Sequence of chain 1.G:
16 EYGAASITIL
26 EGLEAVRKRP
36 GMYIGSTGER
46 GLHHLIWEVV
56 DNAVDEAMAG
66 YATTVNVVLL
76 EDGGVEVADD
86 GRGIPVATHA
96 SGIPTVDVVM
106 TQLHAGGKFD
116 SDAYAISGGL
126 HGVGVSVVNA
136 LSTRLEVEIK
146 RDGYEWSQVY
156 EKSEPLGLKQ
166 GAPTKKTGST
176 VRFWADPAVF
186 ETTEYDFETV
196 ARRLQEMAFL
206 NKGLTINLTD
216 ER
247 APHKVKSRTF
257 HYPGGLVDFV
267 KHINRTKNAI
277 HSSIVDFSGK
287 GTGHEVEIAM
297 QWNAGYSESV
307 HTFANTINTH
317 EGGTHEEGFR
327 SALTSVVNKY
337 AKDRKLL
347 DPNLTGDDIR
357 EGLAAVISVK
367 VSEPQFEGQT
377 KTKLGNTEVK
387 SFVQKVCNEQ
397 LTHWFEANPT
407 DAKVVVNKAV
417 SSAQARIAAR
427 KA

A small-molecule ligand and the protein it binds are described below.
Small molecule (SMILES): Nc1ncnc2c1ncn2[C@@H]1O[C@H](CO[P](=O)(O)O[P](=O)(O)NP(=O)(O)O)[C@@H](O)[C@H]1O

Binding-site contacts:
Ligand atom O2G contacts residue LEU125 of chain 1.G at 2.8 Å (h-bond).
Ligand atom N3B contacts residue GLY124 of chain 1.G at 3.4 Å.
Ligand atom N3 contacts residue TYR119 of chain 1.G at 2.9 Å (h-bond).
Ligand atom N1 contacts residue GLU61 of chain 1.G at 3.4 Å.
Ligand atom O2A contacts residue ASN57 of chain 1.G at 2.9 Å (h-bond).
Ligand atom O2' contacts residue ILE22 of chain 1.H at 3.3 Å.
Ligand atom O2B contacts residue ASN57 of chain 1.G at 3.0 Å (h-bond).
Ligand atom O3G contacts residue VAL128 of chain 1.G at 2.8 Å (h-bond).
Ligand atom O2B contacts residue LYS113 of chain 1.G at 2.8 Å (salt-bridge).
Ligand atom N3B contacts residue LEU125 of chain 1.G at 3.1 Å (h-bond).
Ligand atom O2A contacts residue MG1 of chain 1.GA at 2.5 Å.
Ligand atom O3G contacts residue GLY129 of chain 1.G at 2.8 Å (h-bond).
Ligand atom O3G contacts residue GLY127 of chain 1.G at 3.3 Å (h-bond).
Ligand atom O2' contacts residue TYR17 of chain 1.H at 2.8 Å (h-bond).
Ligand atom N3B contacts residue GLY127 of chain 1.G at 3.1 Å (h-bond).
Ligand atom O2G contacts residue HIS126 of chain 1.G at 3.1 Å (h-bond).
Ligand atom N6 contacts residue ASP84 of chain 1.G at 2.9 Å (salt-bridge).
Ligand atom O1A contacts residue VAL128 of chain 1.G at 3.4 Å.
Ligand atom N1 contacts residue SER174 of chain 1.G at 3.1 Å (h-bond).
Ligand atom O1A contacts residue VAL130 of chain 1.G at 3.2 Å (h-bond).
Ligand atom O3A contacts residue GLY127 of chain 1.G at 3.1 Å.
Ligand atom O1G contacts residue MG1 of chain 1.GA at 1.9 Å.
Ligand atom C2 contacts residue TYR119 of chain 1.G at 3.4 Å (hydrophobic).
Ligand atom O3' contacts residue GLY112 of chain 1.G at 3.1 Å (h-bond).
Ligand atom O2A contacts residue VAL130 of chain 1.G at 3.1 Å (h-bond).
Ligand atom N3B contacts residue MG1 of chain 1.GA at 3.2 Å.
Ligand atom O3G contacts residue GLN375 of chain 1.G at 2.9 Å (h-bond).
Ligand atom N3 contacts residue TYR17 of chain 1.H at 3.0 Å (h-bond).
Ligand atom O3A contacts residue VAL128 of chain 1.G at 3.1 Å (h-bond).
Ligand atom O1A contacts residue GLY129 of chain 1.G at 3.3 Å (h-bond).
Ligand atom O4' contacts residue VAL104 of chain 1.G at 3.1 Å.
Ligand atom PG contacts residue MG1 of chain 1.GA at 3.1 Å.
Ligand atom O1B contacts residue LYS113 of chain 1.G at 3.3 Å.
Ligand atom N7 contacts residue ASN57 of chain 1.G at 3.2 Å.
Ligand atom O2A contacts residue GLY129 of chain 1.G at 3.3 Å.
Ligand atom O2G contacts residue GLY124 of chain 1.G at 3.3 Å.
Ligand atom C2 contacts residue GLU61 of chain 1.G at 3.2 Å.
Ligand atom O2G contacts residue LYS377 of chain 1.G at 2.8 Å (salt-bridge).
Ligand atom O2B contacts residue MG1 of chain 1.GA at 2.1 Å.
Ligand atom PB contacts residue MG1 of chain 1.GA at 3.0 Å.

Sequence of chain 1.H:
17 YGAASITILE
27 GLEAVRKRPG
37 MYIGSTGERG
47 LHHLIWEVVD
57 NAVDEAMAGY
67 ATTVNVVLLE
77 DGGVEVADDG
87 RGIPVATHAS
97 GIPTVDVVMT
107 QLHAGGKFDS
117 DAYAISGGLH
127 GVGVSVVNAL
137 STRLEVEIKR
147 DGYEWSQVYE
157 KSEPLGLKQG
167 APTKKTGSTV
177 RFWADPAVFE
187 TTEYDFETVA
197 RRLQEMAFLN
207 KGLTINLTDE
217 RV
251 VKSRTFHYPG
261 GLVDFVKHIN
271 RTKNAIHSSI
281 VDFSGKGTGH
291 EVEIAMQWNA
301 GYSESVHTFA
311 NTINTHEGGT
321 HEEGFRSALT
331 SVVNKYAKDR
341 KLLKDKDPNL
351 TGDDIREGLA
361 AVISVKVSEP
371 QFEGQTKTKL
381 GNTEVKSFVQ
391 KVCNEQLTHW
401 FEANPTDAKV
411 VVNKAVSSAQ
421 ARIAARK